Binding-site contacts:
Ligand atom C22 contacts residue ILE105 of chain 2.A at 4.0 Å (hydrophobic).
Ligand atom C3A contacts residue ASP200 of chain 2.A at 3.3 Å.
Ligand atom O2A contacts residue ASP200 of chain 2.A at 2.8 Å (salt-bridge).
Ligand atom C7A contacts residue GLU222 of chain 2.A at 3.9 Å.
Ligand atom O14 contacts residue TYR202 of chain 2.A at 3.6 Å.
Ligand atom C18 contacts residue TYR202 of chain 2.A at 3.5 Å (hydrophobic).
Ligand atom C8B contacts residue ALA234 of chain 2.A at 4.1 Å (hydrophobic).
Ligand atom C4A contacts residue PHE280 of chain 2.A at 3.9 Å (hydrophobic).
Ligand atom C17 contacts residue MET237 of chain 2.A at 3.5 Å (hydrophobic).
Ligand atom C6A contacts residue THR276 of chain 2.A at 4.0 Å.
Ligand atom C15 contacts residue PRO112 of chain 2.A at 4.1 Å (hydrophobic).
Ligand atom C17 contacts residue TYR202 of chain 2.A at 3.7 Å (hydrophobic).
Ligand atom C20 contacts residue TYR289 of chain 2.A at 3.8 Å (hydrophobic).
Ligand atom O2A contacts residue HIS205 of chain 2.A at 4.2 Å.
Ligand atom C22 contacts residue SER109 of chain 2.A at 3.9 Å.
Ligand atom C8B contacts residue LEU201 of chain 2.A at 3.9 Å (hydrophobic).
Ligand atom C23 contacts residue MET103 of chain 2.A at 3.8 Å (hydrophobic).
Ligand atom C8B contacts residue ASP200 of chain 2.A at 3.6 Å.
Ligand atom C7A contacts residue ASP200 of chain 2.A at 3.2 Å.
Ligand atom C2 contacts residue TYR202 of chain 2.A at 3.6 Å (hydrophobic).
Ligand atom C16 contacts residue VAL3 of chain 1.A at 4.1 Å (hydrophobic).
Ligand atom N3A contacts residue ASP200 of chain 2.A at 2.8 Å (salt-bridge).
Ligand atom C6A contacts residue TYR277 of chain 2.A at 3.8 Å (hydrophobic).
Ligand atom C2A contacts residue ASP200 of chain 2.A at 3.5 Å.
Ligand atom C17 contacts residue ALA234 of chain 2.A at 4.1 Å (hydrophobic).
Ligand atom C16 contacts residue VAL238 of chain 2.A at 3.7 Å (hydrophobic).
Ligand atom C8B contacts residue TYR202 of chain 2.A at 4.1 Å (hydrophobic).
Ligand atom C8A contacts residue ASP200 of chain 2.A at 3.7 Å.
Ligand atom C19 contacts residue TYR277 of chain 2.A at 3.6 Å (hydrophobic).
Ligand atom O1 contacts residue MET237 of chain 2.A at 3.8 Å.
Ligand atom C6A contacts residue PHE280 of chain 2.A at 3.5 Å (hydrophobic).
Ligand atom C1B contacts residue MET237 of chain 2.A at 3.6 Å (hydrophobic).
Ligand atom C2B contacts residue MET237 of chain 2.A at 3.9 Å (hydrophobic).
Ligand atom O13 contacts residue ILE105 of chain 2.A at 4.0 Å.
Ligand atom O3B contacts residue ASP200 of chain 2.A at 3.9 Å.
Ligand atom C6B contacts residue GLY273 of chain 2.A at 3.7 Å.
Ligand atom O4B contacts residue THR276 of chain 2.A at 3.8 Å.
Ligand atom O13 contacts residue PRO112 of chain 2.A at 3.5 Å.
Ligand atom C1A contacts residue ASP200 of chain 2.A at 4.1 Å.
Ligand atom C22 contacts residue SER110 of chain 2.A at 3.8 Å.

This protein binds this small molecule.
Small molecule (SMILES): CC[C@H]1OC(=O)[C@H](C)[C@@H](O[C@H]2C[C@@](C)(OC)[C@@H](O)[C@H](C)O2)[C@H](C)[C@@H](O[C@@H]2O[C@H](C)C[C@H](N(C)C)[C@H]2O)[C@](C)(O)C[C@@H](C)CN(C)[C@H](C)[C@@H](O)[C@]1(C)O

Sequence of chain 1.A:
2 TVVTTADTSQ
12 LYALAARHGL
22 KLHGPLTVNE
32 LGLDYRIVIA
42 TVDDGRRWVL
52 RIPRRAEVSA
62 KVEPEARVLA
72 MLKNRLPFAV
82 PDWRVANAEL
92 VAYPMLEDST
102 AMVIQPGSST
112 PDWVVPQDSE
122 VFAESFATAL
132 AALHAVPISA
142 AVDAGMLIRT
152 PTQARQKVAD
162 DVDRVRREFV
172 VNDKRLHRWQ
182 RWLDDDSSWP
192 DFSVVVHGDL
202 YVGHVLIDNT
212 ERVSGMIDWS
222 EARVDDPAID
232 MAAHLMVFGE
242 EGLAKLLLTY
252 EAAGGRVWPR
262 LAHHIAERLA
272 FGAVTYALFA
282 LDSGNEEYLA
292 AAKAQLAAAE

Sequence of chain 2.A:
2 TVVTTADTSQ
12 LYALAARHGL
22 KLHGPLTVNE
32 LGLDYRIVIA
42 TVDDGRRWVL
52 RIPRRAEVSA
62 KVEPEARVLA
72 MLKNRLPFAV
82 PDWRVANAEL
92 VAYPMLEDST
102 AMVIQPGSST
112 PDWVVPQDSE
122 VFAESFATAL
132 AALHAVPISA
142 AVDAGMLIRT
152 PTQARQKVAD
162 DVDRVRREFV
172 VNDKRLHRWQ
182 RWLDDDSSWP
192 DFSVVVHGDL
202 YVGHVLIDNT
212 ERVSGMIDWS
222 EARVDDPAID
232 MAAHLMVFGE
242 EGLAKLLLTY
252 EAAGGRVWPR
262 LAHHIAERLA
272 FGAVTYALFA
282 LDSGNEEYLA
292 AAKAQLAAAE